Sequence of chain 1.A:
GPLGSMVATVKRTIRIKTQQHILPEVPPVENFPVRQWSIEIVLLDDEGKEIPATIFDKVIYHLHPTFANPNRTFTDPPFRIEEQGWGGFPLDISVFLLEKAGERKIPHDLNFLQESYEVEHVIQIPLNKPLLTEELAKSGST

Binding-site contacts:
Ligand atom CH contacts residue THR66 of chain 1.A at 3.5 Å.
Ligand atom NZ contacts residue PHE67 of chain 1.A at 3.5 Å.
Ligand atom CB contacts residue GLY88 of chain 1.A at 3.5 Å.
Ligand atom O contacts residue ARG35 of chain 1.A at 3.6 Å.
Ligand atom CA contacts residue GLY88 of chain 1.A at 3.7 Å.
Ligand atom OH contacts residue TRP86 of chain 1.A at 2.9 Å (h-bond).
Ligand atom CA contacts residue GLY88 of chain 1.A at 3.2 Å.
Ligand atom CE contacts residue GLY87 of chain 1.A at 3.5 Å.
Ligand atom CB contacts residue PHE112 of chain 1.A at 3.1 Å (hydrophobic).
Ligand atom CX contacts residue THR66 of chain 1.A at 3.4 Å.
Ligand atom CB contacts residue PHE32 of chain 1.A at 3.5 Å (hydrophobic).
Ligand atom CX contacts residue PHE67 of chain 1.A at 3.6 Å (hydrophobic).
Ligand atom OE1 contacts residue LEU113 of chain 1.A at 3.4 Å (h-bond).
Ligand atom N contacts residue GLY88 of chain 1.A at 2.7 Å (h-bond).
Ligand atom CY contacts residue PHE67 of chain 1.A at 3.7 Å (hydrophobic).
Ligand atom CG contacts residue GLY88 of chain 1.A at 3.5 Å.
Ligand atom O contacts residue PHE112 of chain 1.A at 3.1 Å.
Ligand atom NH2 contacts residue ASP109 of chain 1.A at 2.8 Å (salt-bridge).
Ligand atom NH2 contacts residue PRO90 of chain 1.A at 3.4 Å.
Ligand atom C contacts residue ARG35 of chain 1.A at 3.6 Å.
Ligand atom CD contacts residue HIS64 of chain 1.A at 3.5 Å.
Ligand atom CB contacts residue GLY88 of chain 1.A at 3.6 Å.
Ligand atom O contacts residue GLY88 of chain 1.A at 2.8 Å (h-bond).
Ligand atom CX contacts residue TRP86 of chain 1.A at 3.4 Å (hydrophobic).
Ligand atom O contacts residue HIS64 of chain 1.A at 3.0 Å (h-bond).
Ligand atom CZ contacts residue ASP109 of chain 1.A at 3.6 Å.
Ligand atom CB contacts residue HIS64 of chain 1.A at 3.6 Å.
Ligand atom C contacts residue GLY88 of chain 1.A at 3.6 Å.
Ligand atom NZ contacts residue THR66 of chain 1.A at 2.7 Å (h-bond).
Ligand atom CA contacts residue PHE112 of chain 1.A at 3.3 Å (hydrophobic).
Ligand atom CY contacts residue TRP86 of chain 1.A at 3.3 Å (hydrophobic).
Ligand atom NH1 contacts residue ASP109 of chain 1.A at 3.0 Å (salt-bridge).
Ligand atom OH contacts residue GLY87 of chain 1.A at 3.6 Å.
Ligand atom CG contacts residue PHE112 of chain 1.A at 3.3 Å (hydrophobic).
Ligand atom C contacts residue HIS64 of chain 1.A at 3.7 Å.
Ligand atom O contacts residue LEU113 of chain 1.A at 3.4 Å (h-bond).
Ligand atom C contacts residue GLY88 of chain 1.A at 3.4 Å.
Ligand atom CH contacts residue PHE67 of chain 1.A at 3.6 Å (hydrophobic).
Ligand atom CY contacts residue GLN84 of chain 1.A at 3.5 Å.
Ligand atom OH contacts residue GLY85 of chain 1.A at 3.1 Å.

This small molecule binds to this protein.
Small molecule (SMILES): C/C=C/C(=O)NCCCC[C@H](NC(=O)[C@H](CCCN=C(N)N)NC(=O)[C@H](C)NC(=O)[C@@H](NC(=O)[C@H](CCC(N)=O)NC(C)=O)[C@@H](C)O)C(=O)N[C@@H](CO)C(=O)N[C@H](C=O)[C@@H](C)O